Sequence of chain 13.A:
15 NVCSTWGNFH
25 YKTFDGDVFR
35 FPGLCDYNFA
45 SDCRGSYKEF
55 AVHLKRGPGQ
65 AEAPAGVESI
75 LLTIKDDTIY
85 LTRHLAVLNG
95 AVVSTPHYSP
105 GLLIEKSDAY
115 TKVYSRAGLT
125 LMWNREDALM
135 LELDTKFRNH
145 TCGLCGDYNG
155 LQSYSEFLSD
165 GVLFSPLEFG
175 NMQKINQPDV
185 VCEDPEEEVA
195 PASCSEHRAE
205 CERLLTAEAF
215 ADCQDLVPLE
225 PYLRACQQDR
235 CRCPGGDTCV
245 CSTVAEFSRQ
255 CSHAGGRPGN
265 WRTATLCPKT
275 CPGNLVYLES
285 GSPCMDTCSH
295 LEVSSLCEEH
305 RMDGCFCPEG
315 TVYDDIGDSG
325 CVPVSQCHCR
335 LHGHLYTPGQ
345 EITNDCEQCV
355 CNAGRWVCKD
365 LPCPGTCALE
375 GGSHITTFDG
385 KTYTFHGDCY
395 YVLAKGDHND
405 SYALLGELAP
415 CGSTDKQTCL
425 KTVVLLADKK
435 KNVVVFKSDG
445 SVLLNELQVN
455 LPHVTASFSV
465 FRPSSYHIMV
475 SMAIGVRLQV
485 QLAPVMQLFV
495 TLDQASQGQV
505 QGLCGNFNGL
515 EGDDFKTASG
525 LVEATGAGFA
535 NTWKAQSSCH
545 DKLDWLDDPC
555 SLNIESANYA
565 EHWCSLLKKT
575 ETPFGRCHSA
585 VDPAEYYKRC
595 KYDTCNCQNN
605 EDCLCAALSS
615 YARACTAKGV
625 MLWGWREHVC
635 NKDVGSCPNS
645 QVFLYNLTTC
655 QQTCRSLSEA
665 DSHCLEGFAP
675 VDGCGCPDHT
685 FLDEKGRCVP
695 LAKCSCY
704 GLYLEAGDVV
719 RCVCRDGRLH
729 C

This small molecule binds to this protein.
Small molecule (SMILES): CC(=O)N[C@@H]1[C@@H](O)[C@H](O)[C@@H](CO)O[C@H]1O

Binding-site contacts:
Ligand atom N2 contacts residue ASN153 of chain 13.A at 4.3 Å.
Ligand atom O7 contacts residue ASN143 of chain 13.A at 3.5 Å (h-bond).
Ligand atom C3 contacts residue ASN153 of chain 13.A at 3.4 Å.
Ligand atom C5 contacts residue ARG142 of chain 13.A at 4.2 Å.
Ligand atom O4 contacts residue ARG142 of chain 13.A at 3.1 Å.
Ligand atom O3 contacts residue GLY154 of chain 13.A at 4.4 Å.
Ligand atom O7 contacts residue ASN153 of chain 13.A at 3.8 Å.
Ligand atom C6 contacts residue ARG142 of chain 13.A at 3.4 Å.
Ligand atom C7 contacts residue ASN153 of chain 13.A at 4.2 Å.
Ligand atom O3 contacts residue ASN153 of chain 13.A at 2.1 Å (h-bond).
Ligand atom O6 contacts residue ASN143 of chain 13.A at 2.7 Å (h-bond).
Ligand atom C3 contacts residue ASN143 of chain 13.A at 3.3 Å.
Ligand atom C1 contacts residue ASN143 of chain 13.A at 1.4 Å.
Ligand atom C7 contacts residue ASN143 of chain 13.A at 3.9 Å.
Ligand atom N2 contacts residue ASN143 of chain 13.A at 3.5 Å (h-bond).
Ligand atom C4 contacts residue ASN143 of chain 13.A at 3.0 Å.
Ligand atom O6 contacts residue ARG142 of chain 13.A at 3.8 Å.
Ligand atom O3 contacts residue ASN143 of chain 13.A at 3.8 Å.
Ligand atom C4 contacts residue ASN153 of chain 13.A at 3.8 Å.
Ligand atom C2 contacts residue ASN153 of chain 13.A at 3.8 Å.
Ligand atom O4 contacts residue ASN153 of chain 13.A at 3.9 Å.
Ligand atom C5 contacts residue ASN143 of chain 13.A at 3.1 Å.
Ligand atom C6 contacts residue ASN143 of chain 13.A at 3.0 Å.
Ligand atom O5 contacts residue ASN143 of chain 13.A at 2.4 Å (h-bond).
Ligand atom O4 contacts residue ASN143 of chain 13.A at 4.2 Å.
Ligand atom C4 contacts residue ARG142 of chain 13.A at 3.9 Å.
Ligand atom C2 contacts residue ASN143 of chain 13.A at 2.5 Å.